A protein and the small-molecule ligand that binds it are described below.
Small molecule (SMILES): CN1N=C(N)c2c[nH]c3ncnc1c23

Sequence of chain 1.A:
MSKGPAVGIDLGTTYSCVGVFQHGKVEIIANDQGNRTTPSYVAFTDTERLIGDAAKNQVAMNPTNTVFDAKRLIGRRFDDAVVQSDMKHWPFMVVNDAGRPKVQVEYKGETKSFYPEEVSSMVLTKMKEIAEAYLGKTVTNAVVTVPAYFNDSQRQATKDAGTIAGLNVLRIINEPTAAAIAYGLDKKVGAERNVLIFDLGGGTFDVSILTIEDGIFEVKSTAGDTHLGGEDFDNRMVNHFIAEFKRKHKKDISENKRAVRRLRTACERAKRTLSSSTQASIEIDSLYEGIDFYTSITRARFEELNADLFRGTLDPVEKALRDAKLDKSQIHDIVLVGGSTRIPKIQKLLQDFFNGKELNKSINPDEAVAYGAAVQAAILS

Binding-site contacts:
Ligand atom C3 contacts residue SER345 of chain 1.A at 4.3 Å.
Ligand atom C1 contacts residue ARG347 of chain 1.A at 3.7 Å.
Ligand atom N1 contacts residue SER345 of chain 1.A at 4.0 Å.
Ligand atom N3 contacts residue SER345 of chain 1.A at 4.0 Å.
Ligand atom C2 contacts residue ARG277 of chain 1.A at 3.8 Å.
Ligand atom C contacts residue ARG277 of chain 1.A at 3.3 Å.
Ligand atom N1 contacts residue GLY344 of chain 1.A at 3.3 Å (h-bond).
Ligand atom C3 contacts residue GLY344 of chain 1.A at 3.1 Å.
Ligand atom N3 contacts residue GLY344 of chain 1.A at 3.2 Å (h-bond).
Ligand atom N contacts residue ARG277 of chain 1.A at 3.7 Å.
Ligand atom N5 contacts residue ARG347 of chain 1.A at 3.5 Å (salt-bridge).
Ligand atom C4 contacts residue ARG347 of chain 1.A at 4.0 Å.
Ligand atom C7 contacts residue ARG347 of chain 1.A at 3.4 Å.
Ligand atom C6 contacts residue ARG347 of chain 1.A at 3.5 Å.
Ligand atom C5 contacts residue ARG347 of chain 1.A at 3.9 Å.
Ligand atom C1 contacts residue ARG277 of chain 1.A at 3.7 Å.
Ligand atom C1 contacts residue SER280 of chain 1.A at 3.9 Å.
Ligand atom N1 contacts residue LYS276 of chain 1.A at 4.1 Å.
Ligand atom C4 contacts residue SER280 of chain 1.A at 3.1 Å.
Ligand atom C contacts residue ARG347 of chain 1.A at 3.9 Å.
Ligand atom C4 contacts residue ILE348 of chain 1.A at 3.7 Å (hydrophobic).
Ligand atom C6 contacts residue GLY344 of chain 1.A at 4.0 Å.
Ligand atom N4 contacts residue ARG277 of chain 1.A at 3.7 Å.
Ligand atom C1 contacts residue GLY344 of chain 1.A at 4.3 Å.
Ligand atom N5 contacts residue ARG277 of chain 1.A at 3.9 Å.
Ligand atom N2 contacts residue ARG347 of chain 1.A at 3.8 Å.
Ligand atom C4 contacts residue GLY344 of chain 1.A at 4.0 Å.
Ligand atom N contacts residue ARG347 of chain 1.A at 3.5 Å.
Ligand atom C6 contacts residue ARG277 of chain 1.A at 4.0 Å.
Ligand atom C2 contacts residue ARG347 of chain 1.A at 4.0 Å.
Ligand atom N2 contacts residue LYS276 of chain 1.A at 4.2 Å.
Ligand atom C contacts residue SER280 of chain 1.A at 3.7 Å.
Ligand atom C4 contacts residue LYS276 of chain 1.A at 4.4 Å.
Ligand atom C5 contacts residue GLY344 of chain 1.A at 3.8 Å.
Ligand atom N4 contacts residue ARG347 of chain 1.A at 3.7 Å.
Ligand atom C7 contacts residue ARG277 of chain 1.A at 3.6 Å.
Ligand atom N2 contacts residue SER280 of chain 1.A at 2.7 Å (h-bond).
Ligand atom N2 contacts residue ARG277 of chain 1.A at 3.9 Å.
Ligand atom C2 contacts residue GLY344 of chain 1.A at 3.6 Å.
Ligand atom N1 contacts residue ILE348 of chain 1.A at 4.0 Å.